This protein binds this small molecule.
Small molecule (SMILES): [H]/N=C(/CCCS[C@@H]1CC(=O)N(Cc2ccccc2)C1=O)N[C@@H]1O[C@H](CO[C@@H]2OC[C@@H](O)[C@H](O)[C@H]2O)[C@@H](O)[C@H](O)[C@H]1O

Sequence of chain 1.A:
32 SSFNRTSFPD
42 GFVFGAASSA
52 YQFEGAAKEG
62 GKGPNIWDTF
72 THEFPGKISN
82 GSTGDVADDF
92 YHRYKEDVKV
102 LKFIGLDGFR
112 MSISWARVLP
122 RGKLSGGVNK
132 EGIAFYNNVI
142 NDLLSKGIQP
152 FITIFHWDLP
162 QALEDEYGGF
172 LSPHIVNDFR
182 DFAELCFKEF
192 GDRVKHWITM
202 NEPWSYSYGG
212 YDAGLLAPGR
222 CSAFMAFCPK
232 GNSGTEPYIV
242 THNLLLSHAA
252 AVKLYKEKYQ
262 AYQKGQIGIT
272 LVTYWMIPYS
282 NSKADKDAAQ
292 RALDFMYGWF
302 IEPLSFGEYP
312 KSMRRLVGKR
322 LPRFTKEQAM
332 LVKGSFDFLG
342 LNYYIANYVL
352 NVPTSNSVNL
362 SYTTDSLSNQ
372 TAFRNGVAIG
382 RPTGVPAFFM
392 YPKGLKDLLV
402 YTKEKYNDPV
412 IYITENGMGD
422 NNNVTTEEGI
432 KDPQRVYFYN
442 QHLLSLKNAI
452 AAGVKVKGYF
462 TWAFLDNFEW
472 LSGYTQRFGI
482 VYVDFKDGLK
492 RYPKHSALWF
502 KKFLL

Binding-site contacts:
Ligand atom O2' contacts residue ASN202 of chain 1.A at 2.9 Å (h-bond).
Ligand atom C1' contacts residue GLU416 of chain 1.A at 3.2 Å.
Ligand atom O2A contacts residue GLU470 of chain 1.A at 2.7 Å (salt-bridge).
Ligand atom C5' contacts residue TYR345 of chain 1.A at 3.2 Å (hydrophobic).
Ligand atom C1 contacts residue GLU203 of chain 1.A at 3.4 Å.
Ligand atom C11 contacts residue TYR275 of chain 1.A at 3.5 Å (hydrophobic).
Ligand atom C1' contacts residue GLU203 of chain 1.A at 3.4 Å.
Ligand atom N1 contacts residue GLU203 of chain 1.A at 2.6 Å (salt-bridge).
Ligand atom O2' contacts residue HIS157 of chain 1.A at 3.4 Å (h-bond).
Ligand atom O4' contacts residue TRP463 of chain 1.A at 3.0 Å (h-bond).
Ligand atom C2 contacts residue SER206 of chain 1.A at 3.1 Å.
Ligand atom C13 contacts residue TYR275 of chain 1.A at 3.1 Å (hydrophobic).
Ligand atom O2A contacts residue TRP471 of chain 1.A at 3.4 Å.
Ligand atom O3A contacts residue SER473 of chain 1.A at 2.6 Å (h-bond).
Ligand atom C2 contacts residue GLU203 of chain 1.A at 3.3 Å.
Ligand atom C4 contacts residue SER206 of chain 1.A at 3.5 Å.
Ligand atom C3' contacts residue GLU416 of chain 1.A at 3.5 Å.
Ligand atom C17 contacts residue PHE389 of chain 1.A at 3.3 Å (hydrophobic).
Ligand atom O3' contacts residue TRP471 of chain 1.A at 2.9 Å (h-bond).
Ligand atom C3A contacts residue GLN477 of chain 1.A at 3.3 Å.
Ligand atom C2A contacts residue GLU470 of chain 1.A at 3.6 Å.
Ligand atom C1A contacts residue GLU470 of chain 1.A at 3.3 Å.
Ligand atom O2' contacts residue GLU416 of chain 1.A at 2.8 Å (salt-bridge).
Ligand atom O3' contacts residue GLN53 of chain 1.A at 2.6 Å (h-bond).
Ligand atom O4A contacts residue SER473 of chain 1.A at 3.2 Å (h-bond).
Ligand atom O7 contacts residue TRP205 of chain 1.A at 3.6 Å.
Ligand atom C4A contacts residue GLN477 of chain 1.A at 3.3 Å.
Ligand atom C6' contacts residue GLU470 of chain 1.A at 3.3 Å.
Ligand atom O4' contacts residue GLN53 of chain 1.A at 2.9 Å (h-bond).
Ligand atom O4A contacts residue GLN477 of chain 1.A at 2.6 Å (h-bond).
Ligand atom O6' contacts residue GLU470 of chain 1.A at 3.3 Å (salt-bridge).
Ligand atom O3A contacts residue GLU470 of chain 1.A at 3.0 Å (salt-bridge).
Ligand atom O3' contacts residue HIS157 of chain 1.A at 3.0 Å (h-bond).
Ligand atom O2' contacts residue GLU203 of chain 1.A at 3.4 Å (salt-bridge).
Ligand atom O5' contacts residue TYR345 of chain 1.A at 3.5 Å (h-bond).
Ligand atom C3A contacts residue SER473 of chain 1.A at 3.4 Å.
Ligand atom C5A contacts residue GLN477 of chain 1.A at 3.5 Å.
Ligand atom C12 contacts residue TYR275 of chain 1.A at 3.6 Å (hydrophobic).
Ligand atom O4' contacts residue GLU470 of chain 1.A at 2.7 Å (salt-bridge).
Ligand atom C2' contacts residue GLU416 of chain 1.A at 3.4 Å.